Binding-site contacts:
Ligand atom CG1 contacts residue GLN3 of chain 24.E at 3.1 Å.
Ligand atom OE2 contacts residue VAL4 of chain 24.E at 4.1 Å.
Ligand atom O contacts residue SER5 of chain 24.E at 3.8 Å.
Ligand atom OG contacts residue GLN3 of chain 24.E at 3.0 Å (h-bond).
Ligand atom CB contacts residue VAL4 of chain 24.E at 4.3 Å (hydrophobic).
Ligand atom CG2 contacts residue GLN3 of chain 24.E at 3.3 Å.
Ligand atom N contacts residue VAL4 of chain 24.E at 4.1 Å.
Ligand atom OE1 contacts residue VAL4 of chain 24.E at 3.6 Å (h-bond).
Ligand atom CB contacts residue MYR1 of chain 23.H at 4.3 Å.
Ligand atom CB contacts residue VAL4 of chain 24.E at 3.9 Å (hydrophobic).
Ligand atom OE1 contacts residue SER5 of chain 24.E at 4.2 Å.
Ligand atom CA contacts residue VAL4 of chain 24.E at 4.0 Å (hydrophobic).
Ligand atom O contacts residue VAL4 of chain 24.E at 3.0 Å (h-bond).
Ligand atom CB contacts residue GLN3 of chain 24.E at 3.8 Å.
Ligand atom CD contacts residue VAL4 of chain 24.E at 3.8 Å (hydrophobic).
Ligand atom N contacts residue ALA2 of chain 24.E at 4.3 Å.
Ligand atom CG2 contacts residue VAL4 of chain 24.E at 3.8 Å (hydrophobic).
Ligand atom O contacts residue GLN3 of chain 24.E at 3.4 Å (h-bond).
Ligand atom CB contacts residue ALA2 of chain 24.E at 3.5 Å (hydrophobic).
Ligand atom CB contacts residue GLN3 of chain 24.E at 4.1 Å.
Ligand atom O contacts residue SER6 of chain 24.E at 4.1 Å.
Ligand atom CA contacts residue ALA2 of chain 24.E at 3.9 Å (hydrophobic).
Ligand atom O contacts residue VAL4 of chain 24.E at 4.0 Å.
Ligand atom CA contacts residue VAL4 of chain 24.E at 3.0 Å (hydrophobic).
Ligand atom OG contacts residue ALA2 of chain 24.E at 3.9 Å.
Ligand atom N contacts residue VAL4 of chain 24.E at 2.8 Å (h-bond).
Ligand atom C contacts residue ALA2 of chain 24.E at 4.3 Å (hydrophobic).
Ligand atom C contacts residue GLN3 of chain 24.E at 4.3 Å.
Ligand atom CG2 contacts residue SER5 of chain 24.E at 3.1 Å.
Ligand atom CG contacts residue VAL4 of chain 24.E at 4.2 Å (hydrophobic).
Ligand atom CD1 contacts residue VAL4 of chain 24.E at 3.9 Å (hydrophobic).
Ligand atom C contacts residue VAL4 of chain 24.E at 3.4 Å (hydrophobic).
Ligand atom C contacts residue VAL4 of chain 24.E at 3.8 Å (hydrophobic).
Ligand atom CG2 contacts residue ALA2 of chain 24.E at 3.9 Å (hydrophobic).
Ligand atom CA contacts residue ALA2 of chain 24.E at 3.0 Å (hydrophobic).
Ligand atom CG2 contacts residue MYR1 of chain 23.H at 3.7 Å.
Ligand atom OE2 contacts residue ASN25 of chain 24.E at 3.4 Å (h-bond).
Ligand atom O contacts residue ALA2 of chain 24.E at 4.0 Å.
Ligand atom C contacts residue ALA2 of chain 24.E at 3.3 Å (hydrophobic).
Ligand atom N contacts residue ALA2 of chain 24.E at 2.8 Å (h-bond).

Sequence of chain 24.E:
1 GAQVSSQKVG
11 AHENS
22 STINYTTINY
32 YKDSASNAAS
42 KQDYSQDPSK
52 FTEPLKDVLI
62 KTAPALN

The small molecule below binds the protein below.
Small molecule (SMILES): CC[C@H](C)[C@H](N)C(=O)N[C@@H](CO)C(=O)N[C@@H](CCC(=O)O)C(=O)N[C@H](C=O)C(C)C